Sequence of chain 17.E:
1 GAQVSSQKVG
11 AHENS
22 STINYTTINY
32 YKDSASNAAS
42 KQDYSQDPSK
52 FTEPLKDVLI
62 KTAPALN

Binding-site contacts:
Ligand atom CD contacts residue VAL4 of chain 17.E at 3.6 Å (hydrophobic).
Ligand atom CB contacts residue VAL4 of chain 17.E at 4.0 Å (hydrophobic).
Ligand atom C contacts residue ALA2 of chain 17.E at 4.0 Å (hydrophobic).
Ligand atom C contacts residue GLN3 of chain 17.E at 3.9 Å.
Ligand atom O contacts residue ALA2 of chain 17.E at 4.0 Å.
Ligand atom CG2 contacts residue SER5 of chain 17.E at 3.4 Å.
Ligand atom CG2 contacts residue ALA2 of chain 17.E at 4.0 Å (hydrophobic).
Ligand atom CB contacts residue ALA2 of chain 17.E at 4.4 Å (hydrophobic).
Ligand atom CA contacts residue VAL4 of chain 17.E at 4.1 Å (hydrophobic).
Ligand atom CA contacts residue ALA2 of chain 17.E at 3.3 Å (hydrophobic).
Ligand atom CA contacts residue VAL4 of chain 17.E at 3.3 Å (hydrophobic).
Ligand atom OE1 contacts residue VAL4 of chain 17.E at 3.6 Å.
Ligand atom N contacts residue VAL4 of chain 17.E at 4.3 Å.
Ligand atom CA contacts residue GLN3 of chain 17.E at 4.5 Å.
Ligand atom CB contacts residue GLN3 of chain 17.E at 3.7 Å.
Ligand atom CB contacts residue VAL4 of chain 17.E at 4.4 Å (hydrophobic).
Ligand atom CG1 contacts residue ALA2 of chain 17.E at 4.5 Å (hydrophobic).
Ligand atom N contacts residue VAL4 of chain 17.E at 3.1 Å (h-bond).
Ligand atom OE2 contacts residue VAL4 of chain 17.E at 3.7 Å.
Ligand atom CG contacts residue VAL4 of chain 17.E at 4.4 Å (hydrophobic).
Ligand atom C contacts residue VAL4 of chain 17.E at 3.5 Å (hydrophobic).
Ligand atom CG2 contacts residue GLN3 of chain 17.E at 3.5 Å.
Ligand atom O contacts residue VAL4 of chain 17.E at 4.4 Å.
Ligand atom CG1 contacts residue GLN3 of chain 17.E at 3.3 Å.
Ligand atom O contacts residue GLN3 of chain 17.E at 2.9 Å (h-bond).
Ligand atom OG contacts residue GLN3 of chain 17.E at 3.3 Å (h-bond).
Ligand atom O contacts residue VAL4 of chain 17.E at 3.2 Å (h-bond).
Ligand atom CB contacts residue GLN3 of chain 17.E at 4.0 Å.
Ligand atom C contacts residue VAL4 of chain 17.E at 4.0 Å (hydrophobic).
Ligand atom N contacts residue ALA2 of chain 17.E at 2.8 Å (h-bond).
Ligand atom CA contacts residue ALA2 of chain 17.E at 3.9 Å (hydrophobic).
Ligand atom CB contacts residue ALA2 of chain 17.E at 3.3 Å (hydrophobic).
Ligand atom N contacts residue GLY1 of chain 17.E at 4.5 Å.
Ligand atom N contacts residue GLN3 of chain 17.E at 4.5 Å.
Ligand atom OE1 contacts residue ASN25 of chain 17.E at 4.2 Å.
Ligand atom CG2 contacts residue VAL4 of chain 17.E at 3.4 Å (hydrophobic).
Ligand atom C contacts residue ALA2 of chain 17.E at 3.5 Å (hydrophobic).

A protein and the small-molecule ligand that binds it are described below.
Small molecule (SMILES): CC[C@H](C)[C@H](N)C(=O)N[C@@H](CO)C(=O)N[C@@H](CCC(=O)O)C(=O)N[C@H](C=O)C(C)C